Sequence of chain 3.A:
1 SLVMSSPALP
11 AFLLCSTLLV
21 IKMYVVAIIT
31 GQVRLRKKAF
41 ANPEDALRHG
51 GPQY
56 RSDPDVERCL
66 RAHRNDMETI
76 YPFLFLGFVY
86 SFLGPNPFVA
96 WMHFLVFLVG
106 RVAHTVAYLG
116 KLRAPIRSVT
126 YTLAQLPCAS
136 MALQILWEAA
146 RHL

Binding-site contacts:
Ligand atom C15 contacts residue PRO120 of chain 2.A at 3.8 Å (hydrophobic).
Ligand atom C12 contacts residue VAL124 of chain 2.A at 4.0 Å (hydrophobic).
Ligand atom C21 contacts residue SER123 of chain 2.A at 3.6 Å.
Ligand atom N26 contacts residue HIS49 of chain 3.A at 3.1 Å (h-bond).
Ligand atom C22 contacts residue VAL124 of chain 2.A at 4.0 Å (hydrophobic).
Ligand atom N25 contacts residue ASP45 of chain 3.A at 3.7 Å.
Ligand atom N25 contacts residue HIS49 of chain 3.A at 3.8 Å.
Ligand atom C1 contacts residue LEU35 of chain 3.A at 3.6 Å (hydrophobic).
Ligand atom C14 contacts residue SER123 of chain 2.A at 3.5 Å.
Ligand atom C3 contacts residue ARG48 of chain 3.A at 3.8 Å.
Ligand atom C2 contacts residue HIS49 of chain 3.A at 3.7 Å.
Ligand atom C9 contacts residue PRO120 of chain 2.A at 4.0 Å (hydrophobic).
Ligand atom C10 contacts residue SER123 of chain 2.A at 3.9 Å.
Ligand atom C14 contacts residue GSH1 of chain 2.C at 4.0 Å.
Ligand atom C1 contacts residue GLY31 of chain 3.A at 4.0 Å.
Ligand atom C8 contacts residue PRO120 of chain 2.A at 3.8 Å (hydrophobic).
Ligand atom C11 contacts residue THR127 of chain 2.A at 3.2 Å.
Ligand atom C7 contacts residue PHE40 of chain 3.A at 3.6 Å (hydrophobic).
Ligand atom C13 contacts residue LEU35 of chain 3.A at 4.0 Å (hydrophobic).
Ligand atom C7 contacts residue ASP45 of chain 3.A at 3.8 Å.
Ligand atom N27 contacts residue SER123 of chain 2.A at 3.4 Å.
Ligand atom C16 contacts residue PRO120 of chain 2.A at 3.6 Å (hydrophobic).
Ligand atom C6 contacts residue GLY31 of chain 3.A at 3.8 Å.
Ligand atom C7 contacts residue GSH1 of chain 2.C at 3.9 Å.
Ligand atom N25 contacts residue ALA119 of chain 2.A at 3.5 Å.
Ligand atom C19 contacts residue SER123 of chain 2.A at 3.7 Å.
Ligand atom C2 contacts residue ASP45 of chain 3.A at 4.0 Å.
Ligand atom C5 contacts residue ARG34 of chain 3.A at 3.9 Å.
Ligand atom C23 contacts residue SER123 of chain 2.A at 3.6 Å.
Ligand atom C4 contacts residue ARG48 of chain 3.A at 3.2 Å.
Ligand atom N25 contacts residue SER123 of chain 2.A at 3.4 Å (h-bond).
Ligand atom C5 contacts residue PHE40 of chain 3.A at 3.7 Å (hydrophobic).
Ligand atom C20 contacts residue PRO120 of chain 2.A at 4.0 Å (hydrophobic).
Ligand atom C17 contacts residue SER123 of chain 2.A at 3.9 Å.
Ligand atom C10 contacts residue THR127 of chain 2.A at 3.7 Å.
Ligand atom C3 contacts residue PRO120 of chain 2.A at 3.9 Å (hydrophobic).
Ligand atom C9 contacts residue HIS49 of chain 3.A at 3.8 Å.
Ligand atom C2 contacts residue SER123 of chain 2.A at 3.2 Å.
Ligand atom C23 contacts residue HIS49 of chain 3.A at 4.0 Å.
Ligand atom N24 contacts residue LEU35 of chain 3.A at 3.3 Å.

Sequence of chain 2.A:
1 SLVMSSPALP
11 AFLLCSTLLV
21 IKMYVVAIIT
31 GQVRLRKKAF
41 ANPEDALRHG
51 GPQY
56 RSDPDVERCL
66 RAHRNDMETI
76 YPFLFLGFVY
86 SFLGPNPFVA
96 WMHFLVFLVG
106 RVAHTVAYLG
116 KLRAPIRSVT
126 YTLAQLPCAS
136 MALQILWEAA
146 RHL

The small molecule below binds the protein below.
Small molecule (SMILES): N#Cc1cccc(C#N)c1-c1nc2c3ccccc3c3cc(Cl)ccc3c2[nH]1